Binding-site contacts:
Ligand atom C1 contacts residue HIS257 of chain 1.A at 3.9 Å.
Ligand atom C3 contacts residue MN1 of chain 1.E at 3.2 Å.
Ligand atom C3 contacts residue ASP327 of chain 1.A at 3.8 Å.
Ligand atom O2 contacts residue HIS257 of chain 1.A at 3.1 Å (h-bond).
Ligand atom O3 contacts residue ASP327 of chain 1.A at 3.0 Å (salt-bridge).
Ligand atom C2 contacts residue GLU219 of chain 1.A at 3.4 Å.
Ligand atom C1 contacts residue TRP179 of chain 1.A at 3.4 Å (hydrophobic).
Ligand atom O4 contacts residue HIS101 of chain 1.A at 3.0 Å (h-bond).
Ligand atom O4 contacts residue TRP179 of chain 1.A at 3.6 Å.
Ligand atom O3 contacts residue HIS281 of chain 1.A at 3.2 Å.
Ligand atom O3 contacts residue MN1 of chain 1.E at 2.4 Å.
Ligand atom C2 contacts residue TRP179 of chain 1.A at 3.7 Å (hydrophobic).
Ligand atom O6 contacts residue PHE329 of chain 1.A at 3.6 Å.
Ligand atom C3 contacts residue TRP179 of chain 1.A at 3.6 Å (hydrophobic).
Ligand atom O2 contacts residue MN1 of chain 1.E at 2.2 Å.
Ligand atom O6 contacts residue PHE66 of chain 1.B at 3.6 Å.
Ligand atom C6 contacts residue HIS101 of chain 1.A at 3.9 Å.
Ligand atom O2 contacts residue ASP254 of chain 1.A at 3.2 Å (salt-bridge).
Ligand atom O1 contacts residue LYS221 of chain 1.A at 2.8 Å (salt-bridge).
Ligand atom O2 contacts residue MN1 of chain 1.F at 2.2 Å.
Ligand atom O5 contacts residue ASP327 of chain 1.A at 2.7 Å (salt-bridge).
Ligand atom C2 contacts residue MN1 of chain 1.E at 3.0 Å.
Ligand atom O1 contacts residue ASP289 of chain 1.A at 3.4 Å (salt-bridge).
Ligand atom O1 contacts residue TRP179 of chain 1.A at 3.6 Å.
Ligand atom C4 contacts residue TRP179 of chain 1.A at 3.6 Å (hydrophobic).
Ligand atom O2 contacts residue ASP327 of chain 1.A at 2.6 Å (salt-bridge).
Ligand atom O2 contacts residue GLU219 of chain 1.A at 3.3 Å (salt-bridge).
Ligand atom O1 contacts residue HIS257 of chain 1.A at 3.4 Å (h-bond).
Ligand atom C1 contacts residue MN1 of chain 1.F at 2.8 Å.
Ligand atom O1 contacts residue PHE66 of chain 1.B at 3.5 Å.
Ligand atom O3 contacts residue GLU219 of chain 1.A at 2.7 Å (salt-bridge).
Ligand atom C2 contacts residue ASP327 of chain 1.A at 3.7 Å.
Ligand atom O1 contacts residue MN1 of chain 1.F at 2.2 Å.
Ligand atom C2 contacts residue MN1 of chain 1.F at 3.0 Å.
Ligand atom O6 contacts residue TRP104 of chain 1.A at 3.9 Å.
Ligand atom C3 contacts residue GLU219 of chain 1.A at 3.3 Å.
Ligand atom C2 contacts residue HIS257 of chain 1.A at 3.3 Å.
Ligand atom C6 contacts residue TRP57 of chain 1.A at 3.8 Å (hydrophobic).
Ligand atom C5 contacts residue ASP327 of chain 1.A at 3.3 Å.
Ligand atom O5 contacts residue MN1 of chain 1.E at 3.9 Å.

Sequence of chain 1.B:
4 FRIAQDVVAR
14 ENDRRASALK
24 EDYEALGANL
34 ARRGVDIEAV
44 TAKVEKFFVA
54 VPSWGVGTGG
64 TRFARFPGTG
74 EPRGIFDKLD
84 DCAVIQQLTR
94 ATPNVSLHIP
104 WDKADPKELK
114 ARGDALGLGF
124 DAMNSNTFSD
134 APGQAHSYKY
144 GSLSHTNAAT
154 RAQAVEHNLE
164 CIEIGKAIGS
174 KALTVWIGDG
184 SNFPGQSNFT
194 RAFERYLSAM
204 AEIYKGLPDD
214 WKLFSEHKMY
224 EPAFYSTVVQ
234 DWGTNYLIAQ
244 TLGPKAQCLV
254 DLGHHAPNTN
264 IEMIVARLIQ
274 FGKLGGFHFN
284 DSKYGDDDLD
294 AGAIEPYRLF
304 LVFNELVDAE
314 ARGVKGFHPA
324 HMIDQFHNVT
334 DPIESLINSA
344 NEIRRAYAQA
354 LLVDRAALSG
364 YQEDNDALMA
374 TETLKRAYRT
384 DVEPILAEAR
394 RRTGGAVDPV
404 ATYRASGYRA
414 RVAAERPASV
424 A

This protein binds this small molecule.
Small molecule (SMILES): O=C[C@H](O)[C@H](O)[C@H](O)[C@H](O)CO

Sequence of chain 1.A:
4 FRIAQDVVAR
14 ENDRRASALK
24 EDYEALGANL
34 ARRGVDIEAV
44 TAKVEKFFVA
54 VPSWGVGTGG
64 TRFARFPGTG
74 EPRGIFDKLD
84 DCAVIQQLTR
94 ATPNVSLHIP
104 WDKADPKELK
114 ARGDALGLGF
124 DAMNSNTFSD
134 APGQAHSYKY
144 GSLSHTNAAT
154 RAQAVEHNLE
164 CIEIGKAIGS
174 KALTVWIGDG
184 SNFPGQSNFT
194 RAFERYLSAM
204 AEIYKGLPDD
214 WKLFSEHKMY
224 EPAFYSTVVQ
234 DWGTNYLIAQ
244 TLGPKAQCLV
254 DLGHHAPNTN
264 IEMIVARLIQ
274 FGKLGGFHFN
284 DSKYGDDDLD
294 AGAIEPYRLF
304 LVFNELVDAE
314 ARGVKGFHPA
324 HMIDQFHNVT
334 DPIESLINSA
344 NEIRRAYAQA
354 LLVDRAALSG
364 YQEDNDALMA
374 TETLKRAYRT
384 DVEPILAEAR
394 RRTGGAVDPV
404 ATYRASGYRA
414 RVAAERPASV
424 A